Binding-site contacts:
Ligand atom C8 contacts residue VAL132 of chain 1.B at 3.6 Å (hydrophobic).
Ligand atom C7 contacts residue LEU135 of chain 1.B at 3.7 Å (hydrophobic).
Ligand atom C22 contacts residue CYS159 of chain 1.B at 3.7 Å (hydrophobic).
Ligand atom N9 contacts residue HIS57 of chain 1.B at 3.3 Å (h-bond).
Ligand atom C10 contacts residue HIS57 of chain 1.B at 3.5 Å.
Ligand atom C46 contacts residue ARG155 of chain 1.B at 3.3 Å.
Ligand atom O1 contacts residue HIS57 of chain 1.B at 2.9 Å (h-bond).
Ligand atom O18 contacts residue ALA157 of chain 1.B at 3.0 Å (h-bond).
Ligand atom O3 contacts residue SER138 of chain 1.B at 3.6 Å (h-bond).
Ligand atom O3 contacts residue GLY137 of chain 1.B at 2.7 Å (h-bond).
Ligand atom N51 contacts residue HIS57 of chain 1.B at 3.2 Å.
Ligand atom C41 contacts residue ARG155 of chain 1.B at 3.7 Å.
Ligand atom C7 contacts residue LYS136 of chain 1.B at 3.7 Å.
Ligand atom C42 contacts residue ARG155 of chain 1.B at 3.6 Å.
Ligand atom C50 contacts residue HIS57 of chain 1.B at 3.6 Å.
Ligand atom C5 contacts residue SER139 of chain 1.B at 3.6 Å.
Ligand atom C2 contacts residue SER139 of chain 1.B at 3.6 Å.
Ligand atom N37 contacts residue ASP81 of chain 1.B at 3.7 Å.
Ligand atom O3 contacts residue LYS136 of chain 1.B at 3.3 Å.
Ligand atom C5 contacts residue PHE154 of chain 1.B at 3.3 Å (hydrophobic).
Ligand atom N52 contacts residue HIS57 of chain 1.B at 3.7 Å.
Ligand atom C31 contacts residue ARG123 of chain 1.B at 3.7 Å.
Ligand atom N24 contacts residue ALA157 of chain 1.B at 3.1 Å (h-bond).
Ligand atom C13 contacts residue HIS57 of chain 1.B at 3.4 Å.
Ligand atom O11 contacts residue LYS136 of chain 1.B at 3.6 Å (salt-bridge).
Ligand atom O18 contacts residue ALA156 of chain 1.B at 3.2 Å.
Ligand atom C36 contacts residue ASP81 of chain 1.B at 3.5 Å.
Ligand atom O27 contacts residue ALA157 of chain 1.B at 3.4 Å (h-bond).
Ligand atom C21 contacts residue LYS136 of chain 1.B at 3.4 Å.
Ligand atom N9 contacts residue ARG155 of chain 1.B at 2.9 Å (salt-bridge).
Ligand atom C35 contacts residue ASP81 of chain 1.B at 3.6 Å.
Ligand atom O1 contacts residue SER139 of chain 1.B at 3.2 Å (h-bond).
Ligand atom O54 contacts residue TYR56 of chain 1.B at 3.7 Å.
Ligand atom C30 contacts residue ARG123 of chain 1.B at 3.7 Å.
Ligand atom C12 contacts residue ARG155 of chain 1.B at 3.5 Å.
Ligand atom O3 contacts residue LEU135 of chain 1.B at 3.7 Å.
Ligand atom S49 contacts residue TYR56 of chain 1.B at 3.5 Å.
Ligand atom O45 contacts residue ARG155 of chain 1.B at 3.5 Å.
Ligand atom C48 contacts residue VAL78 of chain 1.B at 3.5 Å (hydrophobic).
Ligand atom C8 contacts residue LYS136 of chain 1.B at 3.7 Å.

The protein below binds the small molecule below.
Small molecule (SMILES): C=C[C@@H]1C[C@]1(NC(=O)[C@@H]1C[C@@H](Oc2cc(-c3csc(NC(=O)C(C)C)n3)nc3cc(OC)ccc23)CN1C(=O)[C@@H](NC(=O)OC1CCCC1)C(C)(C)C)C(=O)O

Sequence of chain 1.B:
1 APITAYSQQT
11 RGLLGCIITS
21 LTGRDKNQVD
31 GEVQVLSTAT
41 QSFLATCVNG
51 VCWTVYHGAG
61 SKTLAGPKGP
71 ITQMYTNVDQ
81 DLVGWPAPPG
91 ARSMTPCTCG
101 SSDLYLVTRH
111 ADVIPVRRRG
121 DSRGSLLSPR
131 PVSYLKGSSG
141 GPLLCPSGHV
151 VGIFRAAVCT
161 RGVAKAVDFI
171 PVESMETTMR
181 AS